Sequence of chain 1.YA:
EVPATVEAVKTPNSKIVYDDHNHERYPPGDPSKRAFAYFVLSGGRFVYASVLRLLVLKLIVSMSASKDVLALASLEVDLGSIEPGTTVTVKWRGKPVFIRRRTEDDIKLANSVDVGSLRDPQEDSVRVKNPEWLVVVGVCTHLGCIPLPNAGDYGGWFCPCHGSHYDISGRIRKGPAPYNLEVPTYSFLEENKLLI

Binding-site contacts:
Ligand atom C2 contacts residue ILE153 of chain 1.HB at 3.7 Å (hydrophobic).
Ligand atom CM2 contacts residue GLY149 of chain 1.HB at 3.5 Å.
Ligand atom CM2 contacts residue ILE275 of chain 1.HB at 3.7 Å (hydrophobic).
Ligand atom C1 contacts residue PRO277 of chain 1.HB at 3.3 Å (hydrophobic).
Ligand atom C10 contacts residue ILE284 of chain 1.HB at 3.6 Å (hydrophobic).
Ligand atom C31 contacts residue PHE55 of chain 1.XA at 3.6 Å (hydrophobic).
Ligand atom C27 contacts residue TRP170 of chain 1.HB at 3.4 Å (hydrophobic).
Ligand atom C33 contacts residue ILE135 of chain 1.YA at 3.3 Å (hydrophobic).
Ligand atom CM3 contacts residue ILE275 of chain 1.HB at 3.6 Å (hydrophobic).
Ligand atom C8 contacts residue PHE281 of chain 1.HB at 3.7 Å (hydrophobic).
Ligand atom C24 contacts residue LEU188 of chain 1.HB at 3.7 Å (hydrophobic).
Ligand atom CM3 contacts residue TYR285 of chain 1.HB at 3.4 Å (hydrophobic).
Ligand atom O4 contacts residue HIS237 of chain 1.YA at 3.0 Å (h-bond).
Ligand atom C16 contacts residue ILE153 of chain 1.HB at 3.3 Å (hydrophobic).
Ligand atom C3 contacts residue ILE153 of chain 1.HB at 3.6 Å (hydrophobic).
Ligand atom CM5 contacts residue TYR285 of chain 1.HB at 3.5 Å (hydrophobic).
Ligand atom O2 contacts residue GLY149 of chain 1.HB at 3.0 Å.
Ligand atom O3 contacts residue HIS237 of chain 1.YA at 3.4 Å (h-bond).
Ligand atom C7 contacts residue PRO277 of chain 1.HB at 3.5 Å (hydrophobic).
Ligand atom O1 contacts residue PRO277 of chain 1.HB at 3.3 Å.
Ligand atom O3 contacts residue VAL152 of chain 1.HB at 3.2 Å.
Ligand atom C4 contacts residue TYR285 of chain 1.HB at 3.2 Å (hydrophobic).
Ligand atom C30 contacts residue LEU188 of chain 1.HB at 3.4 Å (hydrophobic).
Ligand atom C17 contacts residue VAL132 of chain 1.HB at 3.7 Å (hydrophobic).
Ligand atom O4 contacts residue VAL152 of chain 1.HB at 3.5 Å.
Ligand atom C4 contacts residue ILE153 of chain 1.HB at 3.3 Å (hydrophobic).
Ligand atom C28 contacts residue TRP170 of chain 1.HB at 3.6 Å (hydrophobic).
Ligand atom CM3 contacts residue HIS237 of chain 1.YA at 3.7 Å.
Ligand atom C12 contacts residue ILE153 of chain 1.HB at 3.7 Å (hydrophobic).
Ligand atom CM2 contacts residue VAL276 of chain 1.HB at 3.4 Å (hydrophobic).
Ligand atom C10 contacts residue PHE281 of chain 1.HB at 3.6 Å (hydrophobic).
Ligand atom C5 contacts residue ILE153 of chain 1.HB at 3.2 Å (hydrophobic).
Ligand atom C37 contacts residue LEU134 of chain 1.YA at 3.7 Å (hydrophobic).
Ligand atom O4 contacts residue TYR285 of chain 1.HB at 3.0 Å.
Ligand atom C8 contacts residue ILE153 of chain 1.HB at 3.7 Å (hydrophobic).
Ligand atom C6 contacts residue PRO277 of chain 1.HB at 3.3 Å (hydrophobic).
Ligand atom C6 contacts residue ILE153 of chain 1.HB at 3.4 Å (hydrophobic).
Ligand atom C5 contacts residue TYR285 of chain 1.HB at 3.6 Å (hydrophobic).
Ligand atom C1 contacts residue ILE153 of chain 1.HB at 3.5 Å (hydrophobic).
Ligand atom CM2 contacts residue PRO277 of chain 1.HB at 3.5 Å (hydrophobic).

Sequence of chain 1.XA:
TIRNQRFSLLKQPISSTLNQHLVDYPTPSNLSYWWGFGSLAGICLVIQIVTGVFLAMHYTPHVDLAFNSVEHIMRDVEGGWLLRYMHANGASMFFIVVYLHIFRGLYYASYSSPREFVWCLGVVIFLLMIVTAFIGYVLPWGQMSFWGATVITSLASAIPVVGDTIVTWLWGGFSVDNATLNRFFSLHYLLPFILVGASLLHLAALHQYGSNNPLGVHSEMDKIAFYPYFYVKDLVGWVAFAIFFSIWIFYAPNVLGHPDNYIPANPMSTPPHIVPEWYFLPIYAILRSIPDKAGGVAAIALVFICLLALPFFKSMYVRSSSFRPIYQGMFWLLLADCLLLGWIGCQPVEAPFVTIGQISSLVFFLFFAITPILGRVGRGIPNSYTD

Sequence of chain 1.HB:
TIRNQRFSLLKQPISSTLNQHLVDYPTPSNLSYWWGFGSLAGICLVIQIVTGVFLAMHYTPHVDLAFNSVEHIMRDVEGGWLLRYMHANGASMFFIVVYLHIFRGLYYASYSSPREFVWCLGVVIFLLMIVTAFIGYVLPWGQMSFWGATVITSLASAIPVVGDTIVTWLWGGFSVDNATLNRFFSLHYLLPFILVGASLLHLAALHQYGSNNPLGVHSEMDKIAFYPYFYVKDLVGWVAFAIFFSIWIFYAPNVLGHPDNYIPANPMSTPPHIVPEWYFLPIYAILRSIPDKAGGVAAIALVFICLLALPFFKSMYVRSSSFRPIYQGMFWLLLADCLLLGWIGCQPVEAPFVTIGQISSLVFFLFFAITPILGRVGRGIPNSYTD

A protein and the small-molecule ligand that binds it are described below.
Small molecule (SMILES): COC1=C(OC)C(=O)C(C/C=C(\C)CC/C=C(\C)CC/C=C(\C)CC/C=C(\C)CC/C=C(\C)CC/C=C(\C)CCC=C(C)C)=C(C)C1=O